This small molecule binds to this protein.
Small molecule (SMILES): Nc1ncnc2c1ncn2[C@@H]1O[C@H](COP(=O)(O)OP(=O)(O)OP(O)(O)=S)[C@@H](O)[C@H]1O

Sequence of chain 1.B:
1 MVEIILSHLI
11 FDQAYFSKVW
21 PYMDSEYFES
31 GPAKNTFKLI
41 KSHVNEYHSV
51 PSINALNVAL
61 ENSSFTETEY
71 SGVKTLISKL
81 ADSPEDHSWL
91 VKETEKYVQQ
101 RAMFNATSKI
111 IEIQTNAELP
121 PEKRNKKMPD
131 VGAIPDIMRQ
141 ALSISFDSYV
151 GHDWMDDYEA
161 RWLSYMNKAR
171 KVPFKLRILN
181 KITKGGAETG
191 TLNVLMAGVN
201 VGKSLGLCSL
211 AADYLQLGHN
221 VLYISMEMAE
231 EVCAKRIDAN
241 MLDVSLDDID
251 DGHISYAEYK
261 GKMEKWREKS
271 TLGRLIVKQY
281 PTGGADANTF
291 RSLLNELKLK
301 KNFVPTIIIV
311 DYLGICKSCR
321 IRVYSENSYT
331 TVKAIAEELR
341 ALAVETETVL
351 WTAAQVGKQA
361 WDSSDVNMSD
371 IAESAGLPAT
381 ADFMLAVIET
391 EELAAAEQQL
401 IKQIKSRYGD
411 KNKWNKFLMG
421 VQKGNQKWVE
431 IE

Sequence of chain 1.C:
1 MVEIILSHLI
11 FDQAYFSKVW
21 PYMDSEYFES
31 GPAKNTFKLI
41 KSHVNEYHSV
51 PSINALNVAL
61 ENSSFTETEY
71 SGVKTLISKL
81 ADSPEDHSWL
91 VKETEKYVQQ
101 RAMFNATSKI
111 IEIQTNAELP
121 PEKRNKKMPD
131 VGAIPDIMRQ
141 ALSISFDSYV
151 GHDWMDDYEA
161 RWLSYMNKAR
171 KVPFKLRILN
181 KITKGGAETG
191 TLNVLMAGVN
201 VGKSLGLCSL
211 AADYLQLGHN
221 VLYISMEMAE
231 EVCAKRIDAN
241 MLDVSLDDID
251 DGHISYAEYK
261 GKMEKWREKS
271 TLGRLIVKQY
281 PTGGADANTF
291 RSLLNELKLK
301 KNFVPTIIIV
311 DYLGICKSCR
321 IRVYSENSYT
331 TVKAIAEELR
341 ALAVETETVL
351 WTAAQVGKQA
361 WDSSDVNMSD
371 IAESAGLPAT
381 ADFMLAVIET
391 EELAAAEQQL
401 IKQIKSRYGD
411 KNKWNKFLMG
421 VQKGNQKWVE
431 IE

Binding-site contacts:
Ligand atom O1A contacts residue SER204 of chain 1.C at 3.2 Å.
Ligand atom O3B contacts residue LYS203 of chain 1.C at 3.5 Å (salt-bridge).
Ligand atom O3G contacts residue MG1 of chain 1.M at 2.8 Å.
Ligand atom O1B contacts residue MG1 of chain 1.M at 1.9 Å.
Ligand atom S1G contacts residue VAL199 of chain 1.C at 3.3 Å.
Ligand atom N1 contacts residue TYR408 of chain 1.B at 3.4 Å (h-bond).
Ligand atom O3G contacts residue ARG407 of chain 1.B at 2.9 Å (salt-bridge).
Ligand atom O3A contacts residue VAL201 of chain 1.C at 3.1 Å (h-bond).
Ligand atom N7 contacts residue ARG236 of chain 1.C at 2.7 Å (salt-bridge).
Ligand atom O3' contacts residue ASN200 of chain 1.C at 2.5 Å (h-bond).
Ligand atom O2' contacts residue LYS423 of chain 1.C at 3.2 Å.
Ligand atom S1G contacts residue ASN200 of chain 1.C at 3.3 Å (h-bond).
Ligand atom O3B contacts residue MG1 of chain 1.M at 3.7 Å.
Ligand atom N7 contacts residue ARG407 of chain 1.B at 3.5 Å (salt-bridge).
Ligand atom O2A contacts residue LYS203 of chain 1.C at 3.1 Å (salt-bridge).
Ligand atom C8 contacts residue ARG236 of chain 1.C at 3.2 Å.
Ligand atom S1G contacts residue ALA379 of chain 1.B at 3.7 Å.
Ligand atom O1B contacts residue SER204 of chain 1.C at 2.7 Å (h-bond).
Ligand atom C3' contacts residue ASN200 of chain 1.C at 3.5 Å.
Ligand atom O2B contacts residue SER204 of chain 1.C at 3.3 Å (h-bond).
Ligand atom C5' contacts residue GLY202 of chain 1.C at 3.6 Å.
Ligand atom O2G contacts residue LYS405 of chain 1.B at 2.5 Å (salt-bridge).
Ligand atom PG contacts residue LYS405 of chain 1.B at 3.1 Å.
Ligand atom C2 contacts residue GLY409 of chain 1.B at 3.3 Å.
Ligand atom O3G contacts residue LYS405 of chain 1.B at 3.6 Å.
Ligand atom O2G contacts residue ASN200 of chain 1.C at 3.0 Å (h-bond).
Ligand atom C5' contacts residue ASN200 of chain 1.C at 3.5 Å.
Ligand atom PB contacts residue VAL201 of chain 1.C at 3.3 Å.
Ligand atom S1G contacts residue LYS405 of chain 1.B at 3.3 Å.
Ligand atom C6 contacts residue ARG407 of chain 1.B at 3.1 Å.
Ligand atom O2A contacts residue GLY202 of chain 1.C at 3.2 Å.
Ligand atom O2B contacts residue VAL201 of chain 1.C at 2.6 Å (h-bond).
Ligand atom O1A contacts residue ARG236 of chain 1.C at 2.6 Å (salt-bridge).
Ligand atom N6 contacts residue ARG407 of chain 1.B at 2.7 Å (salt-bridge).
Ligand atom PB contacts residue MG1 of chain 1.M at 3.2 Å.
Ligand atom C5 contacts residue ARG407 of chain 1.B at 3.4 Å.
Ligand atom O2B contacts residue LYS203 of chain 1.C at 2.6 Å (salt-bridge).
Ligand atom O2A contacts residue LEU205 of chain 1.C at 2.7 Å (h-bond).
Ligand atom O2A contacts residue SER204 of chain 1.C at 3.2 Å (h-bond).
Ligand atom C5' contacts residue VAL201 of chain 1.C at 3.5 Å (hydrophobic).